Binding-site contacts:
Ligand atom C5 contacts residue ASN657 of chain 1.H at 3.7 Å.
Ligand atom C1 contacts residue ASN657 of chain 1.H at 1.4 Å.
Ligand atom C8 contacts residue HIS655 of chain 1.H at 4.2 Å.
Ligand atom C2 contacts residue ASN657 of chain 1.H at 2.4 Å.
Ligand atom O7 contacts residue ASN657 of chain 1.H at 3.8 Å.
Ligand atom C3 contacts residue ASN657 of chain 1.H at 3.8 Å.
Ligand atom C4 contacts residue ASN657 of chain 1.H at 4.2 Å.
Ligand atom C7 contacts residue ASN657 of chain 1.H at 3.6 Å.
Ligand atom O5 contacts residue ASN657 of chain 1.H at 2.4 Å (h-bond).
Ligand atom N2 contacts residue ASN657 of chain 1.H at 2.9 Å (h-bond).

The small molecule below binds the protein below.
Small molecule (SMILES): CC(=O)N[C@@H]1[C@@H](O)[C@H](O)[C@@H](CO)O[C@H]1O

Sequence of chain 1.H:
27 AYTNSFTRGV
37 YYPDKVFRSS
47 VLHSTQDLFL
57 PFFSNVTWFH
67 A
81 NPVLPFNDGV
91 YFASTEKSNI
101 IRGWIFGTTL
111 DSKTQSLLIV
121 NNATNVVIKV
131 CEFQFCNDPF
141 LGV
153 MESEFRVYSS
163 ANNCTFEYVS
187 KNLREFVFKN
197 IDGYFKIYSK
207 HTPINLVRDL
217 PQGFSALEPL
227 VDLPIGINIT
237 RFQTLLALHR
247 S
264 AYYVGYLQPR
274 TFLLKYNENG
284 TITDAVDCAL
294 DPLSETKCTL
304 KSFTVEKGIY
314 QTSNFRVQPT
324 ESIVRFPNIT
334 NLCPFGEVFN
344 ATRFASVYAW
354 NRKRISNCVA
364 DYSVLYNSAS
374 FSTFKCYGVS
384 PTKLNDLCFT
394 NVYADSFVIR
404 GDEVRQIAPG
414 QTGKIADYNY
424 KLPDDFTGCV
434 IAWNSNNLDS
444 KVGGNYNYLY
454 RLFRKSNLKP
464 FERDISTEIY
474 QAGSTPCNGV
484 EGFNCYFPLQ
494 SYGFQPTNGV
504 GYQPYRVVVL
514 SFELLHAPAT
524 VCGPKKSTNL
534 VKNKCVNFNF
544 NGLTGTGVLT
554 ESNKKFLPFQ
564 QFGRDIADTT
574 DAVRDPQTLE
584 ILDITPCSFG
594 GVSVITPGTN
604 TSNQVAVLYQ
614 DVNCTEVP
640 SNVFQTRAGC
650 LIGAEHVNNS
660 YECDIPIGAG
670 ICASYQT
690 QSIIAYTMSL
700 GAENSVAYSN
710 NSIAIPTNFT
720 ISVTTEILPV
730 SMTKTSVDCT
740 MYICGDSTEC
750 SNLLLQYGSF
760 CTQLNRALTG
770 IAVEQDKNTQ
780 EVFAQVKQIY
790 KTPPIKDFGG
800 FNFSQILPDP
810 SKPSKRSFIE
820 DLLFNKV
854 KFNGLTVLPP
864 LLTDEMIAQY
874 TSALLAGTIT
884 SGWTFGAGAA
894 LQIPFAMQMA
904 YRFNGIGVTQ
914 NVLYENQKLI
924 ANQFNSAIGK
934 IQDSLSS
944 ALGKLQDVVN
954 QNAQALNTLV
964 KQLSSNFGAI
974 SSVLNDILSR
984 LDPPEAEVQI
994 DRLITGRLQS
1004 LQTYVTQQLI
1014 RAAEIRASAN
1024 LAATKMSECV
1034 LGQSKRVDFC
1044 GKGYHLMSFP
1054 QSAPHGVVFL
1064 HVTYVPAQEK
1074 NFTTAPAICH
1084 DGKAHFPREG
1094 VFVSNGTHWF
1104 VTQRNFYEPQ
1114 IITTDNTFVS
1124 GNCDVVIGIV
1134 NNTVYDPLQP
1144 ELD